Sequence of chain 1.B:
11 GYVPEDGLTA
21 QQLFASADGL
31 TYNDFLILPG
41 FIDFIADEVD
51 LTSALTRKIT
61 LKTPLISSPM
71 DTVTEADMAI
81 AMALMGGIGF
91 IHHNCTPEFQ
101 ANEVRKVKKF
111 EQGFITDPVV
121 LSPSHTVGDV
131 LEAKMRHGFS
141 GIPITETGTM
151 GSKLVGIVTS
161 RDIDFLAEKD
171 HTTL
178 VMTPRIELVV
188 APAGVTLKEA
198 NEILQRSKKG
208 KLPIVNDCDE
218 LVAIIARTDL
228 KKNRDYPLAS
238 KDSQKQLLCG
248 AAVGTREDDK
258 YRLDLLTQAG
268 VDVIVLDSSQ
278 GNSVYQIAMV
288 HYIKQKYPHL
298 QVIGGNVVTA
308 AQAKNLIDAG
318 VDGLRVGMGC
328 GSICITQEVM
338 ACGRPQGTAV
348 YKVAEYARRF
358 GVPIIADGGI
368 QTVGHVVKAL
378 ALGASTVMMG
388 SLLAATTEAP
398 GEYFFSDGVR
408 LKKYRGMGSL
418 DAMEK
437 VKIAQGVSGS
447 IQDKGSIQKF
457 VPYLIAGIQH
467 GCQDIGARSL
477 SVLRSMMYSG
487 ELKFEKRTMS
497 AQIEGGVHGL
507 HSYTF

A small-molecule ligand and the protein it binds are described below.
Small molecule (SMILES): O=c1[nH]cnc2c1ncn2[C@@H]1O[C@H](COP(=O)(O)O)[C@@H](O)[C@H]1O

Binding-site contacts:
Ligand atom O2' contacts residue ASP364 of chain 1.B at 2.8 Å (salt-bridge).
Ligand atom O1P contacts residue SER388 of chain 1.B at 3.6 Å.
Ligand atom C3' contacts residue SER68 of chain 1.B at 3.2 Å.
Ligand atom N3 contacts residue CYS331 of chain 1.B at 3.2 Å (h-bond).
Ligand atom O1P contacts residue SER329 of chain 1.B at 2.6 Å (h-bond).
Ligand atom C6 contacts residue MET414 of chain 1.B at 3.5 Å (hydrophobic).
Ligand atom C3' contacts residue ASP364 of chain 1.B at 3.4 Å.
Ligand atom O6 contacts residue GLY415 of chain 1.B at 2.8 Å (h-bond).
Ligand atom O3' contacts residue ARG322 of chain 1.B at 3.1 Å (salt-bridge).
Ligand atom C6 contacts residue GLY413 of chain 1.B at 3.5 Å.
Ligand atom O2P contacts residue GLY366 of chain 1.B at 3.3 Å (h-bond).
Ligand atom C2 contacts residue NAD1 of chain 1.P at 3.1 Å.
Ligand atom O1P contacts residue TYR411 of chain 1.B at 2.6 Å (h-bond).
Ligand atom C2 contacts residue CYS331 of chain 1.B at 2.9 Å (hydrophobic).
Ligand atom O6 contacts residue SER416 of chain 1.B at 3.5 Å (h-bond).
Ligand atom O3P contacts residue GLY387 of chain 1.B at 2.9 Å (h-bond).
Ligand atom C5 contacts residue GLY413 of chain 1.B at 3.6 Å.
Ligand atom O3' contacts residue ASP364 of chain 1.B at 2.5 Å (salt-bridge).
Ligand atom N3 contacts residue NAD1 of chain 1.P at 3.1 Å.
Ligand atom C6 contacts residue GLY415 of chain 1.B at 3.6 Å.
Ligand atom N1 contacts residue GLN441 of chain 1.B at 3.5 Å (h-bond).
Ligand atom O6 contacts residue GLY413 of chain 1.B at 2.9 Å.
Ligand atom C4 contacts residue ILE330 of chain 1.B at 3.5 Å (hydrophobic).
Ligand atom O3P contacts residue SER388 of chain 1.B at 3.0 Å (h-bond).
Ligand atom N7 contacts residue GLY413 of chain 1.B at 3.3 Å.
Ligand atom C5 contacts residue MET414 of chain 1.B at 3.5 Å (hydrophobic).
Ligand atom O2' contacts residue ARG322 of chain 1.B at 3.3 Å (salt-bridge).
Ligand atom C8 contacts residue MET70 of chain 1.B at 3.6 Å (hydrophobic).
Ligand atom O6 contacts residue GLY442 of chain 1.B at 3.6 Å.
Ligand atom C5 contacts residue ILE330 of chain 1.B at 3.5 Å (hydrophobic).
Ligand atom N9 contacts residue ILE330 of chain 1.B at 3.6 Å.
Ligand atom P contacts residue TYR411 of chain 1.B at 3.6 Å.
Ligand atom O2P contacts residue GLY328 of chain 1.B at 3.6 Å.
Ligand atom O2P contacts residue SER329 of chain 1.B at 3.0 Å (h-bond).
Ligand atom C4' contacts residue ASP364 of chain 1.B at 3.4 Å.
Ligand atom C2' contacts residue ARG322 of chain 1.B at 3.5 Å.
Ligand atom O3' contacts residue SER68 of chain 1.B at 2.7 Å (h-bond).
Ligand atom N7 contacts residue MET414 of chain 1.B at 2.9 Å (h-bond).
Ligand atom O6 contacts residue MET414 of chain 1.B at 2.9 Å (h-bond).
Ligand atom N1 contacts residue NAD1 of chain 1.P at 3.6 Å.